The small molecule below binds the protein below.
Small molecule (SMILES): Cc1ccc(-c2nc(C)c(-c3ccn[nH]3)s2)cc1

Binding-site contacts:
Ligand atom N7 contacts residue GLU88 of chain 1.B at 3.4 Å (salt-bridge).
Ligand atom N8 contacts residue ALA65 of chain 1.B at 3.9 Å.
Ligand atom C9 contacts residue TYR66 of chain 1.B at 3.8 Å (hydrophobic).
Ligand atom C15 contacts residue ARG144 of chain 1.B at 3.3 Å.
Ligand atom C15 contacts residue GLN118 of chain 1.B at 3.9 Å.
Ligand atom C17 contacts residue ARG144 of chain 1.B at 3.5 Å.
Ligand atom N8 contacts residue GLY64 of chain 1.B at 3.4 Å.
Ligand atom C11 contacts residue TYR66 of chain 1.B at 3.4 Å (hydrophobic).
Ligand atom C14 contacts residue ARG144 of chain 1.B at 3.9 Å.
Ligand atom N8 contacts residue GLU88 of chain 1.B at 2.7 Å (salt-bridge).
Ligand atom C10 contacts residue ARG144 of chain 1.B at 3.7 Å.
Ligand atom C16 contacts residue MET87 of chain 1.B at 3.4 Å (hydrophobic).
Ligand atom C6 contacts residue ILE89 of chain 1.B at 3.6 Å (hydrophobic).
Ligand atom C13 contacts residue ILE89 of chain 1.B at 3.8 Å (hydrophobic).
Ligand atom C5 contacts residue ILE89 of chain 1.B at 3.9 Å (hydrophobic).
Ligand atom N7 contacts residue ILE89 of chain 1.B at 3.2 Å (h-bond).
Ligand atom C16 contacts residue GLY115 of chain 1.B at 3.9 Å.
Ligand atom S2 contacts residue TRP141 of chain 1.B at 3.7 Å.
Ligand atom N3 contacts residue ALA116 of chain 1.B at 3.8 Å.
Ligand atom C13 contacts residue ARG144 of chain 1.B at 3.9 Å.
Ligand atom C16 contacts residue GLU88 of chain 1.B at 3.8 Å.
Ligand atom C16 contacts residue ILE89 of chain 1.B at 3.8 Å (hydrophobic).
Ligand atom C18 contacts residue GLN118 of chain 1.B at 3.5 Å.
Ligand atom C18 contacts residue ARG144 of chain 1.B at 3.9 Å.
Ligand atom C14 contacts residue TRP141 of chain 1.B at 3.6 Å (hydrophobic).
Ligand atom C11 contacts residue GLU88 of chain 1.B at 3.9 Å.
Ligand atom C6 contacts residue HIS140 of chain 1.B at 3.7 Å.
Ligand atom C12 contacts residue ALA116 of chain 1.B at 3.8 Å (hydrophobic).
Ligand atom C1 contacts residue ILE89 of chain 1.B at 3.7 Å (hydrophobic).
Ligand atom S2 contacts residue ILE89 of chain 1.B at 3.9 Å.
Ligand atom N3 contacts residue SER117 of chain 1.B at 3.0 Å (h-bond).
Ligand atom C1 contacts residue HIS140 of chain 1.B at 3.7 Å.
Ligand atom C11 contacts residue GLY64 of chain 1.B at 3.8 Å.
Ligand atom C12 contacts residue SER117 of chain 1.B at 3.5 Å.
Ligand atom C9 contacts residue TRP141 of chain 1.B at 3.4 Å (hydrophobic).
Ligand atom C12 contacts residue ARG144 of chain 1.B at 3.8 Å.
Ligand atom C4 contacts residue ILE89 of chain 1.B at 3.8 Å (hydrophobic).
Ligand atom N7 contacts residue GLY64 of chain 1.B at 3.6 Å.
Ligand atom C13 contacts residue TRP141 of chain 1.B at 3.3 Å (hydrophobic).
Ligand atom C9 contacts residue HIS140 of chain 1.B at 3.5 Å.

Sequence of chain 1.B:
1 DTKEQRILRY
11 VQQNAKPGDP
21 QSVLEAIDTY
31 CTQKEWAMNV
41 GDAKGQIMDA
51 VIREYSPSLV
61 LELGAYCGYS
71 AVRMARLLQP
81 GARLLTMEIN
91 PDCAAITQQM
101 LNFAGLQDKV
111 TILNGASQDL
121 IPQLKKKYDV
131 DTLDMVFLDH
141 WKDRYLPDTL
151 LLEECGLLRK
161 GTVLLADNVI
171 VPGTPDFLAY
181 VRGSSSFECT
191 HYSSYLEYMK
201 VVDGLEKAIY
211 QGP